Sequence of chain 1.B:
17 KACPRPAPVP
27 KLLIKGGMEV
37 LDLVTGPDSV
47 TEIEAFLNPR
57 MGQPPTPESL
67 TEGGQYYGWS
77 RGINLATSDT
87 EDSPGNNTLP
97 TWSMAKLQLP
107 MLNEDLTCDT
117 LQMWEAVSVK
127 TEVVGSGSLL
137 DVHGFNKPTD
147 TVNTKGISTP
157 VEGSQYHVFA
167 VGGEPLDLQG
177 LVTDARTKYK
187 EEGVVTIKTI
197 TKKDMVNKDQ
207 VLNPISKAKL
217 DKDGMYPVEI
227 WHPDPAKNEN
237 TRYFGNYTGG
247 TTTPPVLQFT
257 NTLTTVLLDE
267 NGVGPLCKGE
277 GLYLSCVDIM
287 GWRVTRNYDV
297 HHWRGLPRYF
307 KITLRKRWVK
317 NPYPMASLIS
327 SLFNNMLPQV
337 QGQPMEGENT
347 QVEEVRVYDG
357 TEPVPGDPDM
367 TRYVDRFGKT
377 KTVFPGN

Sequence of chain 1.A:
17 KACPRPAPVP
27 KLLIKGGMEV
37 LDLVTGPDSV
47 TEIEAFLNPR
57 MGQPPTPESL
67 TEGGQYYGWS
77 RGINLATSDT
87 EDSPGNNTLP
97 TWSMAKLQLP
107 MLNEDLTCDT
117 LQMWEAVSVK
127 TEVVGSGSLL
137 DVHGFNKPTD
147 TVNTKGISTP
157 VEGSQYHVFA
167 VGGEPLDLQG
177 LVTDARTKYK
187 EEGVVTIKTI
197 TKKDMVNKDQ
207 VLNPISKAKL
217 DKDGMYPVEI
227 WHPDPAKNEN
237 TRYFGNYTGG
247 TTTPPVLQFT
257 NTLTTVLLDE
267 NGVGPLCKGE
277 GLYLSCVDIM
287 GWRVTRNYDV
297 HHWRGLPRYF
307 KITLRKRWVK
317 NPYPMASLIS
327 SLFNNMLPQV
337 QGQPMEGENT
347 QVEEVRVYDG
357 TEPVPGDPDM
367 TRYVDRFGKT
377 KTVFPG

Binding-site contacts:
Ligand atom C5 contacts residue TYR72 of chain 1.A at 3.9 Å (hydrophobic).
Ligand atom C5 contacts residue ASN93 of chain 1.A at 3.6 Å.
Ligand atom C4 contacts residue ASN93 of chain 1.A at 4.2 Å.
Ligand atom O1A contacts residue HIS298 of chain 1.A at 3.9 Å.
Ligand atom O4 contacts residue ASN80 of chain 1.A at 4.3 Å.
Ligand atom C6 contacts residue ASN93 of chain 1.A at 3.0 Å.
Ligand atom C1 contacts residue GLY78 of chain 1.A at 3.7 Å.
Ligand atom C4 contacts residue TYR72 of chain 1.A at 3.8 Å (hydrophobic).
Ligand atom C6 contacts residue TYR72 of chain 1.A at 4.0 Å (hydrophobic).
Ligand atom O1A contacts residue ARG77 of chain 1.A at 3.2 Å (salt-bridge).
Ligand atom C1 contacts residue SER89 of chain 1.A at 3.5 Å.
Ligand atom O4 contacts residue THR291 of chain 1.A at 3.5 Å.
Ligand atom O4 contacts residue HIS298 of chain 1.A at 2.7 Å (h-bond).
Ligand atom C3 contacts residue HIS298 of chain 1.A at 3.6 Å.
Ligand atom C3 contacts residue VAL296 of chain 1.A at 3.7 Å (hydrophobic).
Ligand atom O1A contacts residue TYR72 of chain 1.A at 3.5 Å.
Ligand atom C1 contacts residue LYS186 of chain 1.A at 3.9 Å.
Ligand atom O1B contacts residue ARG77 of chain 1.A at 2.9 Å (salt-bridge).
Ligand atom O1A contacts residue SER89 of chain 1.A at 3.1 Å (h-bond).
Ligand atom O4 contacts residue GLY78 of chain 1.A at 3.1 Å.
Ligand atom O3 contacts residue GLY78 of chain 1.A at 3.3 Å.
Ligand atom O4 contacts residue ILE79 of chain 1.A at 4.0 Å.
Ligand atom O1A contacts residue LYS186 of chain 1.A at 2.8 Å (salt-bridge).
Ligand atom C1 contacts residue TYR72 of chain 1.A at 4.1 Å (hydrophobic).
Ligand atom C1 contacts residue ARG77 of chain 1.A at 3.6 Å.
Ligand atom O8 contacts residue ARG77 of chain 1.A at 3.2 Å (salt-bridge).
Ligand atom C11 contacts residue ASP85 of chain 1.B at 4.0 Å.
Ligand atom C3 contacts residue GLY78 of chain 1.A at 4.0 Å.
Ligand atom O6 contacts residue ASN93 of chain 1.A at 3.0 Å (h-bond).
Ligand atom C2 contacts residue GLY78 of chain 1.A at 3.9 Å.
Ligand atom O1B contacts residue TYR72 of chain 1.A at 4.1 Å.
Ligand atom C3 contacts residue GLY78 of chain 1.A at 3.6 Å.
Ligand atom O1A contacts residue GLY78 of chain 1.A at 3.2 Å (h-bond).
Ligand atom O8 contacts residue TYR72 of chain 1.A at 4.3 Å.
Ligand atom C4 contacts residue GLY78 of chain 1.A at 3.4 Å.
Ligand atom N5 contacts residue TYR72 of chain 1.A at 3.4 Å (h-bond).
Ligand atom O10 contacts residue THR291 of chain 1.A at 4.3 Å.
Ligand atom O1B contacts residue SER89 of chain 1.A at 3.1 Å (h-bond).
Ligand atom O4 contacts residue VAL296 of chain 1.A at 3.9 Å.
Ligand atom C4 contacts residue HIS298 of chain 1.A at 3.2 Å.

This protein binds this small molecule.
Small molecule (SMILES): CC(=O)N[C@@H]1[C@@H](O[C@@H]2O[C@H](CO)[C@H](O)[C@H](O[C@]3(C(=O)O)C[C@H](O)[C@@H](NC(C)=O)[C@H]([C@H](O)[C@H](O)CO)O3)[C@H]2O)[C@H](O)[C@@H](CO[C@]2(C(=O)O)C[C@H](O)[C@@H](NC(C)=O)[C@H]([C@H](O)[C@H](O)CO)O2)O[C@H]1O